This small molecule binds to this protein.
Small molecule (SMILES): CC(=O)N[C@H]1[C@H](O[C@H]2[C@H](O)[C@@H](NC(C)=O)CO[C@@H]2CO)O[C@H](CO)[C@@H](O[C@@H]2O[C@H](CO)[C@@H](O)[C@H](O[C@H]3O[C@H](CO)[C@@H](O)[C@H](O)[C@@H]3O)[C@@H]2O)[C@@H]1O

Sequence of chain 2.A:
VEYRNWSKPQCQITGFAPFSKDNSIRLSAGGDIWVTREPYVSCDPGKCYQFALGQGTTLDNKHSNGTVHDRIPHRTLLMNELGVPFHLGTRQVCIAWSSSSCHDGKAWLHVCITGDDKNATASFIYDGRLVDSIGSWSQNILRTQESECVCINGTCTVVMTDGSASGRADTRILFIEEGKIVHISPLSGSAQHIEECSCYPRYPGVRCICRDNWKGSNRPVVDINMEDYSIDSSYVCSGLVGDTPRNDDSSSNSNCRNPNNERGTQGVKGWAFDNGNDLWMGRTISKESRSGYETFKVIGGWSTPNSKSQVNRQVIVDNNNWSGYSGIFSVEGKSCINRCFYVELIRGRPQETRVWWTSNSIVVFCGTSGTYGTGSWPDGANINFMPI

Binding-site contacts:
Ligand atom O4 contacts residue ARG313 of chain 1.B at 3.3 Å (salt-bridge).
Ligand atom C3 contacts residue ASN119 of chain 2.A at 3.8 Å.
Ligand atom C2 contacts residue GLN310 of chain 1.B at 3.6 Å.
Ligand atom O5 contacts residue GLY373 of chain 1.B at 3.3 Å.
Ligand atom C7 contacts residue ASN312 of chain 1.B at 3.9 Å.
Ligand atom C5 contacts residue GLN310 of chain 1.B at 4.0 Å.
Ligand atom C2 contacts residue ASN119 of chain 2.A at 2.4 Å.
Ligand atom O3 contacts residue ASN312 of chain 1.B at 3.0 Å (h-bond).
Ligand atom O5 contacts residue VAL311 of chain 1.B at 3.9 Å.
Ligand atom O5 contacts residue ASN312 of chain 1.B at 3.9 Å.
Ligand atom O4 contacts residue GLN310 of chain 1.B at 4.0 Å.
Ligand atom O6 contacts residue THR374 of chain 1.B at 3.7 Å.
Ligand atom C3 contacts residue ASN312 of chain 1.B at 3.6 Å.
Ligand atom C5 contacts residue TYR372 of chain 1.B at 4.0 Å (hydrophobic).
Ligand atom C1 contacts residue ASN119 of chain 2.A at 1.4 Å.
Ligand atom O6 contacts residue GLY373 of chain 1.B at 2.8 Å (h-bond).
Ligand atom C6 contacts residue GLN310 of chain 1.B at 3.7 Å.
Ligand atom O2 contacts residue ARG313 of chain 1.B at 3.5 Å.
Ligand atom O2 contacts residue ASN312 of chain 1.B at 3.8 Å.
Ligand atom C3 contacts residue GLN310 of chain 1.B at 3.6 Å.
Ligand atom O4 contacts residue ASN312 of chain 1.B at 3.6 Å.
Ligand atom C4 contacts residue GLN310 of chain 1.B at 3.4 Å.
Ligand atom O5 contacts residue ASN119 of chain 2.A at 2.4 Å (h-bond).
Ligand atom O3 contacts residue GLN310 of chain 1.B at 3.6 Å.
Ligand atom O3 contacts residue GLN310 of chain 1.B at 3.3 Å (h-bond).
Ligand atom C6 contacts residue TYR372 of chain 1.B at 3.5 Å (hydrophobic).
Ligand atom N2 contacts residue ASN119 of chain 2.A at 3.0 Å (h-bond).
Ligand atom C1 contacts residue THR374 of chain 1.B at 3.9 Å.
Ligand atom N2 contacts residue ASN312 of chain 1.B at 3.9 Å.
Ligand atom O2 contacts residue GLN310 of chain 1.B at 2.8 Å (h-bond).
Ligand atom O7 contacts residue ASN119 of chain 2.A at 3.7 Å.
Ligand atom O5 contacts residue THR374 of chain 1.B at 3.4 Å.
Ligand atom C6 contacts residue GLY373 of chain 1.B at 3.5 Å.
Ligand atom C7 contacts residue ASN119 of chain 2.A at 3.5 Å.
Ligand atom C8 contacts residue ASN312 of chain 1.B at 3.9 Å.
Ligand atom C2 contacts residue ARG313 of chain 1.B at 3.8 Å.
Ligand atom O6 contacts residue TYR372 of chain 1.B at 3.5 Å.
Ligand atom O4 contacts residue ARG313 of chain 1.B at 3.3 Å (salt-bridge).
Ligand atom C5 contacts residue ASN119 of chain 2.A at 3.6 Å.
Ligand atom O2 contacts residue VAL311 of chain 1.B at 3.6 Å.

Sequence of chain 1.B:
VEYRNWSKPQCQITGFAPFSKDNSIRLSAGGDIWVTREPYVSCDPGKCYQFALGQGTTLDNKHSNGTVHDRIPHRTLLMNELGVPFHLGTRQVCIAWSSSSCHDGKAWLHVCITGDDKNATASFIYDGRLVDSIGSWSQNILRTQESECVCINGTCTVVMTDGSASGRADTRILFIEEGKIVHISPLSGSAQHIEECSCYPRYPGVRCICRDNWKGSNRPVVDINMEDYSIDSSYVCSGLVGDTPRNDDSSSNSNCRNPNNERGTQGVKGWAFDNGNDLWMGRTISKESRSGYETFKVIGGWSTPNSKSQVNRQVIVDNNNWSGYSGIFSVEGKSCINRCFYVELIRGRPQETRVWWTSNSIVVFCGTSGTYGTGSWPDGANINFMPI